Sequence of chain 1.C:
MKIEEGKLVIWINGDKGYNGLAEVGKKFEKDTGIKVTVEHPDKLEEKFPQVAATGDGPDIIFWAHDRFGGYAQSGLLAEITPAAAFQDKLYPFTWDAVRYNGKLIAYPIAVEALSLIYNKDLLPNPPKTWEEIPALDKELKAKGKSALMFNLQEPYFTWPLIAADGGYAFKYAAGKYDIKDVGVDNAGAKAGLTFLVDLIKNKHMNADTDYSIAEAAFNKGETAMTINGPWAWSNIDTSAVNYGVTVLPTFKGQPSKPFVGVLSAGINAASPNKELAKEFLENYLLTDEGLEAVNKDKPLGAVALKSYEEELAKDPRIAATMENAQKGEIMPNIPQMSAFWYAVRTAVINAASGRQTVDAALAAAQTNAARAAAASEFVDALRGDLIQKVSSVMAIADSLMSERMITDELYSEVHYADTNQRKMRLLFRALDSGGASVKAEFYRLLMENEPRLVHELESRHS

Binding-site contacts:
Ligand atom O2 contacts residue ARG67 of chain 1.C at 3.0 Å (salt-bridge).
Ligand atom O2 contacts residue GLU45 of chain 1.C at 2.6 Å (salt-bridge).
Ligand atom O2 contacts residue GLU112 of chain 1.C at 2.6 Å (salt-bridge).
Ligand atom C3 contacts residue ASP66 of chain 1.C at 3.6 Å.
Ligand atom O3 contacts residue ARG67 of chain 1.C at 3.0 Å (salt-bridge).
Ligand atom C2 contacts residue GLU45 of chain 1.C at 3.4 Å.
Ligand atom C1 contacts residue TYR156 of chain 1.C at 3.6 Å (hydrophobic).
Ligand atom O5 contacts residue GLU46 of chain 1.C at 3.3 Å (salt-bridge).
Ligand atom O6 contacts residue PRO155 of chain 1.C at 3.4 Å.
Ligand atom C2 contacts residue GLU112 of chain 1.C at 3.4 Å.
Ligand atom O3 contacts residue TYR342 of chain 1.C at 3.5 Å (h-bond).
Ligand atom O5 contacts residue TRP341 of chain 1.C at 3.4 Å.
Ligand atom C1 contacts residue GLU45 of chain 1.C at 3.4 Å.
Ligand atom O3 contacts residue ASP66 of chain 1.C at 2.6 Å (salt-bridge).
Ligand atom O6 contacts residue GLU154 of chain 1.C at 2.6 Å (salt-bridge).
Ligand atom O2 contacts residue LYS16 of chain 1.C at 2.9 Å (salt-bridge).
Ligand atom O1 contacts residue LYS16 of chain 1.C at 3.2 Å (salt-bridge).
Ligand atom O4 contacts residue GLU45 of chain 1.C at 3.5 Å (salt-bridge).
Ligand atom O5 contacts residue TYR342 of chain 1.C at 3.4 Å.
Ligand atom O1 contacts residue ASP15 of chain 1.C at 2.8 Å (salt-bridge).
Ligand atom C6 contacts residue ARG345 of chain 1.C at 3.5 Å.
Ligand atom O3 contacts residue LYS43 of chain 1.C at 3.2 Å.
Ligand atom O3 contacts residue GLU45 of chain 1.C at 2.6 Å (salt-bridge).
Ligand atom O6 contacts residue TYR156 of chain 1.C at 3.2 Å (h-bond).
Ligand atom O2 contacts residue TRP231 of chain 1.C at 3.6 Å.
Ligand atom C3 contacts residue GLU45 of chain 1.C at 3.2 Å.
Ligand atom C3 contacts residue TRP63 of chain 1.C at 3.6 Å (hydrophobic).
Ligand atom C1 contacts residue TRP341 of chain 1.C at 3.6 Å (hydrophobic).
Ligand atom C6 contacts residue TRP341 of chain 1.C at 3.5 Å (hydrophobic).
Ligand atom C2 contacts residue ASP66 of chain 1.C at 3.4 Å.
Ligand atom O6 contacts residue ARG345 of chain 1.C at 2.8 Å (salt-bridge).
Ligand atom O5 contacts residue TYR156 of chain 1.C at 3.3 Å.
Ligand atom C2 contacts residue TRP231 of chain 1.C at 3.6 Å (hydrophobic).
Ligand atom C1 contacts residue GLU46 of chain 1.C at 3.2 Å.
Ligand atom O2 contacts residue ALA64 of chain 1.C at 3.3 Å.
Ligand atom C1 contacts residue ASP15 of chain 1.C at 3.5 Å.
Ligand atom C6 contacts residue GLU154 of chain 1.C at 3.5 Å.
Ligand atom O3 contacts residue TRP63 of chain 1.C at 3.2 Å (h-bond).
Ligand atom O2 contacts residue ASP66 of chain 1.C at 2.6 Å (salt-bridge).
Ligand atom O2 contacts residue TRP63 of chain 1.C at 3.6 Å (h-bond).

The protein below binds the small molecule below.
Small molecule (SMILES): OC[C@H]1O[C@H](O[C@H]2[C@H](O)[C@@H](O)[C@@H](O[C@H]3[C@H](O)[C@@H](O)[C@@H](O[C@H]4[C@H](O)[C@@H](O)[C@@H](O)O[C@@H]4CO)O[C@@H]3CO)O[C@@H]2CO)[C@H](O)[C@@H](O)[C@@H]1O